Sequence of chain 1.I:
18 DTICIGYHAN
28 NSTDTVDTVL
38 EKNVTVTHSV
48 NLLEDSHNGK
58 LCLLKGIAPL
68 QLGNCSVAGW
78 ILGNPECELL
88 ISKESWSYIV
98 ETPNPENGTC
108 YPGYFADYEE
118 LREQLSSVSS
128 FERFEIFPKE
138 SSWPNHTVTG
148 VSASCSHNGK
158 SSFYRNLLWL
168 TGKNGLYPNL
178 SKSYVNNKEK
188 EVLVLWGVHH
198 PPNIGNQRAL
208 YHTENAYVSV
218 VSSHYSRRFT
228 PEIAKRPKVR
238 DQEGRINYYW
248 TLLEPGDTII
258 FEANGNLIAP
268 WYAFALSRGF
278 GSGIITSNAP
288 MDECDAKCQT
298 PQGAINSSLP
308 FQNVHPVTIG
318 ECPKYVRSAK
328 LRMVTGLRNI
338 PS

A protein and the small-molecule ligand that binds it are described below.
Small molecule (SMILES): CC(=O)N[C@@H]1[C@@H](O)[C@H](O)[C@@H](CO)O[C@H]1O

Binding-site contacts:
Ligand atom C4 contacts residue ASN303 of chain 1.I at 4.4 Å.
Ligand atom C5 contacts residue ASN303 of chain 1.I at 3.8 Å.
Ligand atom C2 contacts residue ASN303 of chain 1.I at 2.6 Å.
Ligand atom C1 contacts residue ASN303 of chain 1.I at 1.5 Å.
Ligand atom C3 contacts residue ASN303 of chain 1.I at 4.0 Å.
Ligand atom O5 contacts residue ASN303 of chain 1.I at 2.5 Å (h-bond).
Ligand atom N2 contacts residue ASN303 of chain 1.I at 3.0 Å (h-bond).
Ligand atom C7 contacts residue ASN303 of chain 1.I at 3.8 Å.
Ligand atom C8 contacts residue ASN303 of chain 1.I at 3.9 Å.
Ligand atom C8 contacts residue SER305 of chain 1.I at 3.7 Å.
Ligand atom O7 contacts residue ASN303 of chain 1.I at 4.0 Å.
Ligand atom C8 contacts residue SER304 of chain 1.I at 3.7 Å.